The protein below binds the small molecule below.
Small molecule (SMILES): Cc1cn([C@H]2C[C@H](O[P](=O)(O)OC[C@H]3O[C@@H](n4ccc(N)nc4=O)C[C@@H]3O[P](=O)(O)OC[C@H]3O[C@@H](n4cnc5c(=O)nc(N)[nH]c54)C[C@@H]3O[P](=O)(O)OC[C@H]3O[C@@H](n4cnc5c(=O)nc(N)[nH]c54)C[C@@H]3O)[C@@H](CO[P](=O)(O)O[C@H]3C[C@H](n4cnc5c(=O)nc(N)[nH]c54)O[C@@H]3COP(=O)(O)O)O2)c(=O)[nH]c1=O

Binding-site contacts:
Ligand atom O3' contacts residue GLY64 of chain 1.D at 3.4 Å.
Ligand atom OP3 contacts residue LYS35 of chain 1.D at 2.7 Å (salt-bridge).
Ligand atom OP2 contacts residue LYS68 of chain 1.D at 3.2 Å (salt-bridge).
Ligand atom C5' contacts residue GLY66 of chain 1.D at 3.4 Å.
Ligand atom OP1 contacts residue LYS68 of chain 1.D at 2.9 Å (salt-bridge).
Ligand atom P contacts residue LYS35 of chain 1.D at 3.7 Å.
Ligand atom OP2 contacts residue THR67 of chain 1.D at 3.6 Å.
Ligand atom O5' contacts residue GLY66 of chain 1.D at 3.6 Å.
Ligand atom OP2 contacts residue LYS68 of chain 1.D at 3.6 Å (salt-bridge).
Ligand atom P contacts residue LYS68 of chain 1.D at 3.9 Å.
Ligand atom OP1 contacts residue THR67 of chain 1.D at 3.7 Å.
Ligand atom OP2 contacts residue NA1 of chain 1.O at 3.8 Å.
Ligand atom OP1 contacts residue NA1 of chain 1.O at 2.6 Å (h-bond).
Ligand atom C4' contacts residue GLY64 of chain 1.D at 3.3 Å.
Ligand atom N1 contacts residue HIS34 of chain 1.D at 3.9 Å.
Ligand atom OP1 contacts residue GLY66 of chain 1.D at 2.7 Å (h-bond).
Ligand atom OP1 contacts residue VAL65 of chain 1.D at 3.5 Å (h-bond).
Ligand atom C3' contacts residue GLY66 of chain 1.D at 3.9 Å.
Ligand atom OP2 contacts residue LYS35 of chain 1.D at 3.6 Å.
Ligand atom O3' contacts residue ILE69 of chain 1.D at 3.6 Å.
Ligand atom C5' contacts residue TYR39 of chain 1.D at 3.4 Å (hydrophobic).
Ligand atom O4' contacts residue ALA38 of chain 1.D at 3.7 Å.
Ligand atom OP2 contacts residue VAL65 of chain 1.D at 3.8 Å.
Ligand atom P contacts residue LYS68 of chain 1.D at 3.7 Å.
Ligand atom C3' contacts residue LYS68 of chain 1.D at 3.9 Å.
Ligand atom N3 contacts residue ALA38 of chain 1.D at 3.6 Å.
Ligand atom OP1 contacts residue ILE69 of chain 1.D at 3.0 Å (h-bond).
Ligand atom O3' contacts residue VAL65 of chain 1.D at 3.9 Å.
Ligand atom P contacts residue NA1 of chain 1.O at 3.7 Å.
Ligand atom OP1 contacts residue GLY64 of chain 1.D at 2.8 Å (h-bond).
Ligand atom P contacts residue GLY64 of chain 1.D at 3.8 Å.
Ligand atom OP2 contacts residue GLY66 of chain 1.D at 3.9 Å.
Ligand atom OP1 contacts residue PRO63 of chain 1.D at 3.7 Å.
Ligand atom O6 contacts residue HIS34 of chain 1.D at 3.9 Å.
Ligand atom C5' contacts residue GLY64 of chain 1.D at 3.2 Å.
Ligand atom OP1 contacts residue LEU62 of chain 1.D at 3.7 Å.
Ligand atom P contacts residue ILE69 of chain 1.D at 3.9 Å.
Ligand atom P contacts residue GLY66 of chain 1.D at 3.6 Å.
Ligand atom OP2 contacts residue GLY66 of chain 1.D at 3.9 Å.
Ligand atom OP1 contacts residue LYS68 of chain 1.D at 3.7 Å.

Sequence of chain 1.D:
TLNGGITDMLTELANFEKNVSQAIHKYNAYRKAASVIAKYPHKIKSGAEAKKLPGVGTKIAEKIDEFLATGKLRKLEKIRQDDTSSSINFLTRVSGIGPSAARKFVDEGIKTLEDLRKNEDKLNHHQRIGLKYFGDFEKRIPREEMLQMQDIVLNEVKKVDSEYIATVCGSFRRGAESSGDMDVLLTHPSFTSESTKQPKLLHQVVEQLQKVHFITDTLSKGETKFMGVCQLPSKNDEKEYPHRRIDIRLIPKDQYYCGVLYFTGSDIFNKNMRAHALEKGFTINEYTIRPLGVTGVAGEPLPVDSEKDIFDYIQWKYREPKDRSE